A small-molecule ligand and the protein it binds are described below.
Small molecule (SMILES): NCCCC[C@@H](N)C(=O)O

Sequence of chain 1.A:
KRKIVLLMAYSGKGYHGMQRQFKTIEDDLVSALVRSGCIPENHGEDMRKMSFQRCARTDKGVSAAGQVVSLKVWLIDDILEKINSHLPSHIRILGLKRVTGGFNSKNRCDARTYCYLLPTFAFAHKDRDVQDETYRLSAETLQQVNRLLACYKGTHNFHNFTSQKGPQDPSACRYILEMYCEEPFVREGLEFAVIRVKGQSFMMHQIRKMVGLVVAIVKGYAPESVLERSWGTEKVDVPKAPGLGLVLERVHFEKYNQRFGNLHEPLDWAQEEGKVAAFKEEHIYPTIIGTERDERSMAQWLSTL

Binding-site contacts:
Ligand atom OXT contacts residue VAL68 of chain 1.A at 3.3 Å.
Ligand atom OXT contacts residue LEU252 of chain 1.A at 3.6 Å.
Ligand atom OXT contacts residue ASP65 of chain 1.A at 3.2 Å (salt-bridge).
Ligand atom O contacts residue ARG63 of chain 1.A at 3.0 Å (salt-bridge).
Ligand atom CA contacts residue LEU252 of chain 1.A at 4.2 Å (hydrophobic).
Ligand atom CA contacts residue TYR120 of chain 1.A at 3.2 Å (hydrophobic).
Ligand atom CG contacts residue PHE208 of chain 1.A at 4.2 Å (hydrophobic).
Ligand atom CA contacts residue THR64 of chain 1.A at 4.2 Å.
Ligand atom CG contacts residue TYR120 of chain 1.A at 3.8 Å (hydrophobic).
Ligand atom NZ contacts residue ARG63 of chain 1.A at 4.3 Å.
Ligand atom N contacts residue THR64 of chain 1.A at 3.6 Å.
Ligand atom CD contacts residue MET209 of chain 1.A at 3.9 Å (hydrophobic).
Ligand atom N contacts residue ARG63 of chain 1.A at 4.1 Å.
Ligand atom CE contacts residue MET210 of chain 1.A at 4.1 Å (hydrophobic).
Ligand atom NZ contacts residue PHE208 of chain 1.A at 4.2 Å.
Ligand atom O contacts residue THR64 of chain 1.A at 3.1 Å.
Ligand atom CB contacts residue TYR120 of chain 1.A at 3.6 Å (hydrophobic).
Ligand atom C contacts residue ARG63 of chain 1.A at 4.1 Å.
Ligand atom C contacts residue ASP65 of chain 1.A at 3.2 Å.
Ligand atom N contacts residue ALA62 of chain 1.A at 4.5 Å.
Ligand atom C contacts residue VAL68 of chain 1.A at 4.3 Å (hydrophobic).
Ligand atom C contacts residue LEU252 of chain 1.A at 4.3 Å (hydrophobic).
Ligand atom O contacts residue ASP65 of chain 1.A at 2.7 Å (salt-bridge).
Ligand atom CE contacts residue PHE208 of chain 1.A at 3.8 Å (hydrophobic).
Ligand atom C contacts residue THR64 of chain 1.A at 3.6 Å.
Ligand atom N contacts residue TYR120 of chain 1.A at 2.4 Å (h-bond).
Ligand atom CD contacts residue MET210 of chain 1.A at 4.2 Å (hydrophobic).
Ligand atom CG contacts residue MET209 of chain 1.A at 4.2 Å (hydrophobic).
Ligand atom OXT contacts residue THR64 of chain 1.A at 4.2 Å.
Ligand atom CE contacts residue MET209 of chain 1.A at 4.0 Å (hydrophobic).